Sequence of chain 1.M:
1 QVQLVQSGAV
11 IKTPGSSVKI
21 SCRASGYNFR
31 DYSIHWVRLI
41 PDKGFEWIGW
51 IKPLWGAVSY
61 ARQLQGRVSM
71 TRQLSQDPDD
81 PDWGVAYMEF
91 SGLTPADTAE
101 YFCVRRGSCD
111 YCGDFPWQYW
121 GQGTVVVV

Binding-site contacts:
Ligand atom C3 contacts residue ASN246 of chain 1.G at 3.6 Å.
Ligand atom O5 contacts residue GLU245 of chain 1.G at 4.2 Å.
Ligand atom O2 contacts residue ARG52 of chain 1.N at 4.4 Å.
Ligand atom C8 contacts residue PHE90 of chain 1.N at 3.5 Å (hydrophobic).
Ligand atom C1 contacts residue ASN30 of chain 1.N at 4.4 Å.
Ligand atom O7 contacts residue GLU245 of chain 1.G at 4.4 Å.
Ligand atom N2 contacts residue ASN246 of chain 1.G at 2.4 Å (h-bond).
Ligand atom C7 contacts residue PHE90 of chain 1.N at 3.9 Å (hydrophobic).
Ligand atom C8 contacts residue ASN64 of chain 1.G at 3.7 Å.
Ligand atom O3 contacts residue LYS67 of chain 1.G at 4.4 Å.
Ligand atom C2 contacts residue LYS67 of chain 1.G at 4.2 Å.
Ligand atom C4 contacts residue ASN246 of chain 1.G at 4.2 Å.
Ligand atom O5 contacts residue ASN246 of chain 1.G at 2.6 Å (h-bond).
Ligand atom O7 contacts residue PHE90 of chain 1.N at 4.3 Å.
Ligand atom O3 contacts residue TYR111 of chain 1.M at 4.2 Å.
Ligand atom C7 contacts residue LYS67 of chain 1.G at 3.3 Å.
Ligand atom C5 contacts residue ASN246 of chain 1.G at 3.7 Å.
Ligand atom C5 contacts residue GLU245 of chain 1.G at 4.3 Å.
Ligand atom C8 contacts residue THR206 of chain 1.G at 3.8 Å.
Ligand atom O7 contacts residue LYS67 of chain 1.G at 2.7 Å (salt-bridge).
Ligand atom C2 contacts residue ASN246 of chain 1.G at 2.2 Å.
Ligand atom O7 contacts residue ALA31 of chain 1.N at 3.6 Å.
Ligand atom C8 contacts residue LYS67 of chain 1.G at 4.0 Å.
Ligand atom C8 contacts residue ASN246 of chain 1.G at 4.3 Å.
Ligand atom O5 contacts residue ASN30 of chain 1.N at 4.4 Å.
Ligand atom C6 contacts residue ASP49 of chain 1.N at 3.4 Å.
Ligand atom C7 contacts residue ASN246 of chain 1.G at 3.5 Å.
Ligand atom O7 contacts residue ASN246 of chain 1.G at 4.2 Å.
Ligand atom N2 contacts residue PHE90 of chain 1.N at 4.4 Å.
Ligand atom O4 contacts residue SER51 of chain 1.N at 3.9 Å.
Ligand atom O6 contacts residue ASP49 of chain 1.N at 3.8 Å.
Ligand atom N2 contacts residue LYS67 of chain 1.G at 4.0 Å.
Ligand atom C1 contacts residue ASN246 of chain 1.G at 1.4 Å.

The small molecule below binds the protein below.
Small molecule (SMILES): CC(=O)N[C@H]1[C@H](O[C@H]2[C@H](O)[C@@H](NC(C)=O)CO[C@@H]2CO)O[C@H](CO)[C@@H](O[C@@H]2O[C@H](CO)[C@@H](O)[C@H](O[C@H]3O[C@H](CO)[C@@H](O)[C@H](O)[C@@H]3O)[C@@H]2O)[C@@H]1O

Sequence of chain 1.G:
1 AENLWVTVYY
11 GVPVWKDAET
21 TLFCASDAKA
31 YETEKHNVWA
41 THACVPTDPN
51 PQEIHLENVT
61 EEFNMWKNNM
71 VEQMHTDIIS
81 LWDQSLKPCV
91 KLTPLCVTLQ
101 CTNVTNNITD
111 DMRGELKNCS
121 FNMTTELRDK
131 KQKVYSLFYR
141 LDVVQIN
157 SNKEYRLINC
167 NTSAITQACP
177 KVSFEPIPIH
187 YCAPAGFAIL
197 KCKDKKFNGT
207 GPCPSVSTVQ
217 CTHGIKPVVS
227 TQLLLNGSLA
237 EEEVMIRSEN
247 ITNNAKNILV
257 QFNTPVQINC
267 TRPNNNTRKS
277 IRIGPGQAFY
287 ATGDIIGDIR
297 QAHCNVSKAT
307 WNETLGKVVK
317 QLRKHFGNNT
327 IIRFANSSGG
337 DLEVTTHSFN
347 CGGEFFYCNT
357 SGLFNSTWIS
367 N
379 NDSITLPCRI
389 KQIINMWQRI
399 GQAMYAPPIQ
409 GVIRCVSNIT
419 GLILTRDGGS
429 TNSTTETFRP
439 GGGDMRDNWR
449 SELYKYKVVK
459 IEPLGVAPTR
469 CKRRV

Sequence of chain 1.N:
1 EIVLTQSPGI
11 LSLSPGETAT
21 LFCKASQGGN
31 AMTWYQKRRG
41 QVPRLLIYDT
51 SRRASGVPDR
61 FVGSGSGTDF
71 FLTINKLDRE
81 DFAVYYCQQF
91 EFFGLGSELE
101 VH